Binding-site contacts:
Ligand atom O01 contacts residue PHE58 of chain 1.B at 3.7 Å.
Ligand atom C09 contacts residue GLU283 of chain 1.B at 3.4 Å.
Ligand atom C07 contacts residue PHE58 of chain 1.B at 3.7 Å (hydrophobic).
Ligand atom C02 contacts residue PRO145 of chain 1.B at 3.8 Å (hydrophobic).
Ligand atom C04 contacts residue PHE116 of chain 1.B at 4.1 Å (hydrophobic).
Ligand atom N12 contacts residue TRP98 of chain 1.B at 4.1 Å.
Ligand atom O03 contacts residue PHE58 of chain 1.B at 3.8 Å.
Ligand atom C07 contacts residue PHE116 of chain 1.B at 4.2 Å (hydrophobic).
Ligand atom C08 contacts residue MET154 of chain 1.B at 4.2 Å (hydrophobic).
Ligand atom C11 contacts residue TRP98 of chain 1.B at 3.5 Å (hydrophobic).
Ligand atom O03 contacts residue ARG148 of chain 1.B at 2.9 Å (salt-bridge).
Ligand atom N10 contacts residue TRP98 of chain 1.B at 3.8 Å.
Ligand atom N12 contacts residue MET154 of chain 1.B at 4.0 Å.
Ligand atom C02 contacts residue GLN152 of chain 1.B at 3.9 Å.
Ligand atom C07 contacts residue GLN152 of chain 1.B at 4.3 Å.
Ligand atom O01 contacts residue PRO145 of chain 1.B at 3.4 Å.
Ligand atom O03 contacts residue LYS156 of chain 1.B at 3.2 Å (salt-bridge).
Ligand atom C02 contacts residue ARG148 of chain 1.B at 3.5 Å.
Ligand atom N10 contacts residue GLU283 of chain 1.B at 3.5 Å (salt-bridge).
Ligand atom C07 contacts residue GLU118 of chain 1.B at 4.1 Å.
Ligand atom C06 contacts residue MET154 of chain 1.B at 4.0 Å (hydrophobic).
Ligand atom C02 contacts residue LYS156 of chain 1.B at 2.4 Å.
Ligand atom O01 contacts residue LYS156 of chain 1.B at 3.1 Å (salt-bridge).
Ligand atom C02 contacts residue PHE116 of chain 1.B at 4.1 Å (hydrophobic).
Ligand atom C06 contacts residue PHE116 of chain 1.B at 4.0 Å (hydrophobic).
Ligand atom O01 contacts residue PHE116 of chain 1.B at 3.3 Å.
Ligand atom C11 contacts residue GLU118 of chain 1.B at 3.3 Å.
Ligand atom C07 contacts residue LYS156 of chain 1.B at 3.7 Å.
Ligand atom C04 contacts residue PRO145 of chain 1.B at 3.8 Å (hydrophobic).
Ligand atom C04 contacts residue GLN152 of chain 1.B at 4.0 Å.
Ligand atom C06 contacts residue GLU118 of chain 1.B at 3.4 Å.
Ligand atom C08 contacts residue GLU118 of chain 1.B at 3.9 Å.
Ligand atom C02 contacts residue PHE58 of chain 1.B at 4.0 Å (hydrophobic).
Ligand atom N12 contacts residue GLU118 of chain 1.B at 3.0 Å (salt-bridge).
Ligand atom O01 contacts residue ARG148 of chain 1.B at 2.7 Å (salt-bridge).
Ligand atom C04 contacts residue LYS156 of chain 1.B at 1.3 Å.
Ligand atom O03 contacts residue GLN152 of chain 1.B at 3.0 Å (h-bond).
Ligand atom O03 contacts residue GLY149 of chain 1.B at 4.2 Å.
Ligand atom C06 contacts residue LYS156 of chain 1.B at 2.4 Å.
Ligand atom O03 contacts residue PRO145 of chain 1.B at 4.2 Å.

The small molecule below binds the protein below.
Small molecule (SMILES): O=C(O)C/C=C/c1c[nH]cn1

Sequence of chain 1.B:
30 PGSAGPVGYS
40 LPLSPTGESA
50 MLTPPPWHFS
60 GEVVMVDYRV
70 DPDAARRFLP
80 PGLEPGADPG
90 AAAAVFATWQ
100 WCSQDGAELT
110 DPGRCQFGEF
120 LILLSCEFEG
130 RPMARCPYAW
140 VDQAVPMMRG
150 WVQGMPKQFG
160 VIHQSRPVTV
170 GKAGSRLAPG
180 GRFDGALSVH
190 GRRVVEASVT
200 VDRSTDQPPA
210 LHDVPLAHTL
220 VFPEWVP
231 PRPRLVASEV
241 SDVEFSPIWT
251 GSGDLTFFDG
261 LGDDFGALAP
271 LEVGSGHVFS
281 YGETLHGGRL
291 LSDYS